The protein below binds the small molecule below.
Small molecule (SMILES): Cc1cn(-c2ccnc(Nc3cc(C)c(OCCN4CCCC4)c(C)c3)n2)cc1CN1CC(O)C1

Sequence of chain 1.B:
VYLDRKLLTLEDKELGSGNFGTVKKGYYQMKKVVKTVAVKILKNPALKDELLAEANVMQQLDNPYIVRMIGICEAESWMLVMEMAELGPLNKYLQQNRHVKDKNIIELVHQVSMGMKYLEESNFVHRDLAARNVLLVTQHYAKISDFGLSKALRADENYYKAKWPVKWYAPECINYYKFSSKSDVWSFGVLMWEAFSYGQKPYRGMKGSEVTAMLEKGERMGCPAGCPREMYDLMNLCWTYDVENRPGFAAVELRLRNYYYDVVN

Binding-site contacts:
Ligand atom CAB contacts residue GLU97 of chain 1.B at 3.9 Å.
Ligand atom C6 contacts residue GLU94 of chain 1.B at 3.5 Å.
Ligand atom NBH contacts residue ASP157 of chain 1.B at 2.8 Å (salt-bridge).
Ligand atom CBB contacts residue ASP157 of chain 1.B at 3.8 Å.
Ligand atom CAC contacts residue LEU22 of chain 1.B at 3.8 Å (hydrophobic).
Ligand atom OAD contacts residue ASN144 of chain 1.B at 3.6 Å.
Ligand atom CAS contacts residue ASP157 of chain 1.B at 3.4 Å.
Ligand atom C2 contacts residue ALA45 of chain 1.B at 3.9 Å (hydrophobic).
Ligand atom CAI contacts residue MET93 of chain 1.B at 3.6 Å (hydrophobic).
Ligand atom CBF contacts residue ARG143 of chain 1.B at 3.9 Å.
Ligand atom CAZ contacts residue PRO100 of chain 1.B at 3.8 Å (hydrophobic).
Ligand atom C5 contacts residue LEU146 of chain 1.B at 3.7 Å (hydrophobic).
Ligand atom NAV contacts residue ALA96 of chain 1.B at 3.4 Å (h-bond).
Ligand atom N1 contacts residue LEU146 of chain 1.B at 3.8 Å.
Ligand atom CAY contacts residue GLY99 of chain 1.B at 3.4 Å.
Ligand atom C6 contacts residue LEU146 of chain 1.B at 3.8 Å (hydrophobic).
Ligand atom CBA contacts residue ALA96 of chain 1.B at 3.8 Å (hydrophobic).
Ligand atom NBG contacts residue LEU22 of chain 1.B at 3.7 Å.
Ligand atom N3 contacts residue LEU146 of chain 1.B at 3.7 Å.
Ligand atom CAG contacts residue ALA96 of chain 1.B at 3.4 Å (hydrophobic).
Ligand atom CAP contacts residue LEU22 of chain 1.B at 2.9 Å (hydrophobic).
Ligand atom C2 contacts residue LEU146 of chain 1.B at 3.7 Å (hydrophobic).
Ligand atom NAV contacts residue MET95 of chain 1.B at 3.5 Å (h-bond).
Ligand atom CAQ contacts residue ASP157 of chain 1.B at 3.8 Å.
Ligand atom C4 contacts residue LEU146 of chain 1.B at 3.7 Å (hydrophobic).
Ligand atom OAW contacts residue PRO100 of chain 1.B at 3.6 Å.
Ligand atom N1 contacts residue ALA45 of chain 1.B at 3.6 Å.
Ligand atom CBE contacts residue PRO100 of chain 1.B at 3.6 Å (hydrophobic).
Ligand atom CAR contacts residue ASP157 of chain 1.B at 3.1 Å.
Ligand atom CAB contacts residue GLY99 of chain 1.B at 3.5 Å.
Ligand atom CAX contacts residue ASP157 of chain 1.B at 3.9 Å.
Ligand atom C5 contacts residue ALA45 of chain 1.B at 3.7 Å (hydrophobic).
Ligand atom N1 contacts residue ALA96 of chain 1.B at 3.4 Å (h-bond).
Ligand atom CBE contacts residue GLY99 of chain 1.B at 3.9 Å.
Ligand atom CAG contacts residue GLY99 of chain 1.B at 3.6 Å.
Ligand atom CBA contacts residue LEU22 of chain 1.B at 3.8 Å (hydrophobic).
Ligand atom OAD contacts residue ARG143 of chain 1.B at 2.6 Å (salt-bridge).
Ligand atom C6 contacts residue ALA45 of chain 1.B at 3.5 Å (hydrophobic).
Ligand atom CAA contacts residue ASP157 of chain 1.B at 3.9 Å.
Ligand atom CAN contacts residue LEU22 of chain 1.B at 3.4 Å (hydrophobic).